Sequence of chain 1.A:
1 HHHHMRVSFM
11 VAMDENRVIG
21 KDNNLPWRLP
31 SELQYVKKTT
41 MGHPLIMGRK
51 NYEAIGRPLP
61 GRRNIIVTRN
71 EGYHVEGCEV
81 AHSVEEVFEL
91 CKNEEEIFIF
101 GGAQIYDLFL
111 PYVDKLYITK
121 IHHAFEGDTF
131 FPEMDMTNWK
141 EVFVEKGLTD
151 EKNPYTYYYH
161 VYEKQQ

A small-molecule ligand and the protein it binds are described below.
Small molecule (SMILES): CCc1nc(N)nc(N)c1C#CCc1cc(OC)ccc1OC

Binding-site contacts:
Ligand atom O2 contacts residue LEU33 of chain 1.A at 3.6 Å.
Ligand atom C4 contacts residue LEU33 of chain 1.A at 3.5 Å (hydrophobic).
Ligand atom C13 contacts residue ILE55 of chain 1.A at 3.7 Å (hydrophobic).
Ligand atom C3 contacts residue VAL11 of chain 1.A at 3.6 Å (hydrophobic).
Ligand atom N2 contacts residue MET10 of chain 1.A at 3.4 Å (h-bond).
Ligand atom C14 contacts residue ILE55 of chain 1.A at 3.6 Å (hydrophobic).
Ligand atom C11 contacts residue ASN51 of chain 1.A at 3.6 Å.
Ligand atom C3 contacts residue VAL36 of chain 1.A at 3.3 Å (hydrophobic).
Ligand atom C14 contacts residue LEU25 of chain 1.A at 3.7 Å (hydrophobic).
Ligand atom C2 contacts residue ASN24 of chain 1.A at 3.8 Å.
Ligand atom N4 contacts residue VAL36 of chain 1.A at 3.3 Å.
Ligand atom N7 contacts residue NDP1 of chain 1.C at 3.4 Å (h-bond).
Ligand atom C3 contacts residue ALA12 of chain 1.A at 3.6 Å (hydrophobic).
Ligand atom N8 contacts residue VAL11 of chain 1.A at 3.3 Å (h-bond).
Ligand atom N7 contacts residue MET10 of chain 1.A at 2.9 Å (h-bond).
Ligand atom C8 contacts residue TRP27 of chain 1.A at 3.7 Å (hydrophobic).
Ligand atom N4 contacts residue GLU32 of chain 1.A at 2.9 Å (salt-bridge).
Ligand atom N8 contacts residue THR119 of chain 1.A at 3.7 Å.
Ligand atom N8 contacts residue MET10 of chain 1.A at 3.5 Å (h-bond).
Ligand atom N7 contacts residue TYR106 of chain 1.A at 3.6 Å.
Ligand atom N8 contacts residue VAL36 of chain 1.A at 3.4 Å.
Ligand atom C6 contacts residue NDP1 of chain 1.C at 3.3 Å.
Ligand atom C10 contacts residue NDP1 of chain 1.C at 3.7 Å.
Ligand atom N7 contacts residue PHE100 of chain 1.A at 3.4 Å (h-bond).
Ligand atom C1 contacts residue NDP1 of chain 1.C at 3.0 Å.
Ligand atom C9 contacts residue NDP1 of chain 1.C at 3.6 Å.
Ligand atom N2 contacts residue ALA12 of chain 1.A at 3.7 Å.
Ligand atom N8 contacts residue GLU32 of chain 1.A at 2.8 Å (salt-bridge).
Ligand atom C5 contacts residue GLU32 of chain 1.A at 3.7 Å.
Ligand atom C4 contacts residue LEU59 of chain 1.A at 3.7 Å (hydrophobic).
Ligand atom N2 contacts residue VAL11 of chain 1.A at 3.3 Å.
Ligand atom C4 contacts residue PHE100 of chain 1.A at 3.6 Å (hydrophobic).
Ligand atom C8 contacts residue LEU25 of chain 1.A at 3.7 Å (hydrophobic).
Ligand atom C3 contacts residue GLU32 of chain 1.A at 3.6 Å.
Ligand atom N8 contacts residue ALA12 of chain 1.A at 3.6 Å.
Ligand atom C1 contacts residue MET10 of chain 1.A at 3.6 Å (hydrophobic).
Ligand atom N2 contacts residue NDP1 of chain 1.C at 3.4 Å (h-bond).
Ligand atom C7 contacts residue GLU32 of chain 1.A at 3.6 Å.
Ligand atom N4 contacts residue ALA12 of chain 1.A at 3.6 Å.
Ligand atom O10 contacts residue LEU25 of chain 1.A at 3.5 Å.